Binding-site contacts:
Ligand atom C13 contacts residue CYS7 of chain 1.B at 3.1 Å (hydrophobic).
Ligand atom N5 contacts residue CYS2 of chain 1.B at 4.3 Å.
Ligand atom C25 contacts residue CYS2 of chain 1.B at 4.2 Å (hydrophobic).
Ligand atom C8 contacts residue CYS12 of chain 1.B at 2.7 Å (hydrophobic).
Ligand atom C14 contacts residue CYS7 of chain 1.B at 2.8 Å (hydrophobic).
Ligand atom C16 contacts residue CYS12 of chain 1.B at 1.8 Å (hydrophobic).
Ligand atom C2 contacts residue TRP11 of chain 1.B at 3.8 Å (hydrophobic).
Ligand atom C4 contacts residue GLY6 of chain 1.B at 4.2 Å.
Ligand atom N1 contacts residue TRP11 of chain 1.B at 3.8 Å.
Ligand atom N3 contacts residue CYS7 of chain 1.B at 4.1 Å.
Ligand atom C25 contacts residue CYS7 of chain 1.B at 1.8 Å (hydrophobic).
Ligand atom C11 contacts residue CYS2 of chain 1.B at 2.7 Å (hydrophobic).
Ligand atom O12 contacts residue CYS2 of chain 1.B at 3.8 Å.
Ligand atom C14 contacts residue CYS2 of chain 1.B at 3.5 Å (hydrophobic).
Ligand atom C8 contacts residue TRP11 of chain 1.B at 3.4 Å (hydrophobic).
Ligand atom C7 contacts residue TRP11 of chain 1.B at 3.6 Å (hydrophobic).
Ligand atom C2 contacts residue ARG10 of chain 1.B at 3.5 Å.
Ligand atom C7 contacts residue CYS12 of chain 1.B at 4.0 Å (hydrophobic).
Ligand atom N3 contacts residue ARG10 of chain 1.B at 4.1 Å.
Ligand atom C19 contacts residue LEU1 of chain 1.B at 3.8 Å (hydrophobic).
Ligand atom C16 contacts residue TRP11 of chain 1.B at 4.0 Å (hydrophobic).
Ligand atom C19 contacts residue CYS2 of chain 1.B at 1.8 Å (hydrophobic).
Ligand atom O9 contacts residue TRP11 of chain 1.B at 4.4 Å.
Ligand atom C16 contacts residue LYS13 of chain 1.B at 4.1 Å.
Ligand atom O9 contacts residue CYS12 of chain 1.B at 4.5 Å.
Ligand atom C4 contacts residue ARG10 of chain 1.B at 3.8 Å.
Ligand atom O15 contacts residue CYS7 of chain 1.B at 3.1 Å (h-bond).
Ligand atom C10 contacts residue CYS2 of chain 1.B at 3.4 Å (hydrophobic).

Sequence of chain 1.B:
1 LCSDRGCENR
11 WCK

A small-molecule ligand and the protein it binds are described below.
Small molecule (SMILES): CCC(=O)N1CN(C(=O)CC)CN(C(=O)CC)C1